Sequence of chain 1.B:
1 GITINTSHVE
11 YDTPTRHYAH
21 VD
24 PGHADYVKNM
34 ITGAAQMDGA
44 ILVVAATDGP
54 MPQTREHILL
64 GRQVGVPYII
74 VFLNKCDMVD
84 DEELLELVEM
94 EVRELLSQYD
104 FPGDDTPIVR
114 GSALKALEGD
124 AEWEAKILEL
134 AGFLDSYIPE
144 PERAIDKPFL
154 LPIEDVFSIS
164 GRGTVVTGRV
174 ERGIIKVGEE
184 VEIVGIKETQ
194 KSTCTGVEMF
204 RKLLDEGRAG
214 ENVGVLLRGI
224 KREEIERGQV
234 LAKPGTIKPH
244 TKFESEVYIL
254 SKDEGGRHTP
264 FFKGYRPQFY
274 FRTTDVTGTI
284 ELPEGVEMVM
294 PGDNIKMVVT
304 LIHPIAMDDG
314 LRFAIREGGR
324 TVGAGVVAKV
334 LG

This protein binds this small molecule.
Small molecule (SMILES): CN(C)C1C(O)=C(C(N)=O)C(=O)[C@@]2(O)C(O)=C3C(=O)c4c(O)cccc4[C@@](C)(O)[C@H]3C[C@@H]12

Binding-site contacts:
Ligand atom O11 contacts residue PRO24 of chain 1.B at 3.4 Å.
Ligand atom C12 contacts residue THR18 of chain 1.A at 3.3 Å.
Ligand atom C9 contacts residue SER7 of chain 1.B at 3.4 Å.
Ligand atom O12 contacts residue GDP1 of chain 1.E at 2.9 Å (h-bond).
Ligand atom O11 contacts residue ASP22 of chain 1.B at 3.9 Å.
Ligand atom C10 contacts residue ASP22 of chain 1.B at 3.9 Å.
Ligand atom C9 contacts residue THR6 of chain 1.B at 3.5 Å.
Ligand atom C9 contacts residue PRO24 of chain 1.B at 3.4 Å (hydrophobic).
Ligand atom O10 contacts residue SER7 of chain 1.B at 3.9 Å.
Ligand atom C11 contacts residue THR18 of chain 1.A at 3.3 Å.
Ligand atom C10 contacts residue PRO24 of chain 1.B at 3.4 Å (hydrophobic).
Ligand atom C12 contacts residue MG1 of chain 1.C at 3.1 Å.
Ligand atom O1C contacts residue GDP1 of chain 1.E at 2.7 Å (h-bond).
Ligand atom O21 contacts residue SO41 of chain 1.D at 3.2 Å (h-bond).
Ligand atom C8 contacts residue PRO24 of chain 1.B at 3.6 Å (hydrophobic).
Ligand atom C8 contacts residue THR6 of chain 1.B at 3.5 Å.
Ligand atom C10 contacts residue SER7 of chain 1.B at 3.8 Å.
Ligand atom C9 contacts residue ASP22 of chain 1.B at 3.7 Å.
Ligand atom O12 contacts residue THR18 of chain 1.A at 2.7 Å (h-bond).
Ligand atom C7 contacts residue PRO24 of chain 1.B at 3.8 Å (hydrophobic).
Ligand atom C10 contacts residue CSO23 of chain 1.B at 3.6 Å.
Ligand atom O1 contacts residue GDP1 of chain 1.E at 3.8 Å.
Ligand atom C1B contacts residue THR18 of chain 1.A at 3.6 Å.
Ligand atom C1A contacts residue PRO24 of chain 1.B at 3.7 Å (hydrophobic).
Ligand atom O11 contacts residue MG1 of chain 1.C at 2.1 Å.
Ligand atom O12 contacts residue MG1 of chain 1.C at 1.9 Å.
Ligand atom O10 contacts residue ASP22 of chain 1.B at 3.2 Å.
Ligand atom C11 contacts residue PRO24 of chain 1.B at 3.9 Å (hydrophobic).
Ligand atom O10 contacts residue PRO24 of chain 1.B at 3.1 Å (h-bond).
Ligand atom C1B contacts residue MG1 of chain 1.C at 3.5 Å.
Ligand atom C21 contacts residue SO41 of chain 1.D at 3.9 Å.
Ligand atom N21 contacts residue SO41 of chain 1.D at 3.8 Å.
Ligand atom O11 contacts residue CSO23 of chain 1.B at 3.5 Å (h-bond).
Ligand atom C1 contacts residue GDP1 of chain 1.E at 4.0 Å.
Ligand atom C1C contacts residue GDP1 of chain 1.E at 3.7 Å.
Ligand atom O11 contacts residue THR18 of chain 1.A at 2.8 Å (h-bond).
Ligand atom O1C contacts residue THR18 of chain 1.A at 3.7 Å.
Ligand atom C11 contacts residue MG1 of chain 1.C at 3.1 Å.
Ligand atom C61 contacts residue PRO24 of chain 1.B at 3.9 Å (hydrophobic).
Ligand atom O10 contacts residue CSO23 of chain 1.B at 2.8 Å.

Sequence of chain 1.A:
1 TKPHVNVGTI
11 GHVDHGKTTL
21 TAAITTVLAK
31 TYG